This protein binds this small molecule.
Small molecule (SMILES): CC(=O)N[C@H]1[C@H](O[C@H]2[C@H](O)[C@@H](NC(C)=O)CO[C@@H]2CO)O[C@H](CO)[C@@H](O)[C@@H]1O

Sequence of chain 1.C:
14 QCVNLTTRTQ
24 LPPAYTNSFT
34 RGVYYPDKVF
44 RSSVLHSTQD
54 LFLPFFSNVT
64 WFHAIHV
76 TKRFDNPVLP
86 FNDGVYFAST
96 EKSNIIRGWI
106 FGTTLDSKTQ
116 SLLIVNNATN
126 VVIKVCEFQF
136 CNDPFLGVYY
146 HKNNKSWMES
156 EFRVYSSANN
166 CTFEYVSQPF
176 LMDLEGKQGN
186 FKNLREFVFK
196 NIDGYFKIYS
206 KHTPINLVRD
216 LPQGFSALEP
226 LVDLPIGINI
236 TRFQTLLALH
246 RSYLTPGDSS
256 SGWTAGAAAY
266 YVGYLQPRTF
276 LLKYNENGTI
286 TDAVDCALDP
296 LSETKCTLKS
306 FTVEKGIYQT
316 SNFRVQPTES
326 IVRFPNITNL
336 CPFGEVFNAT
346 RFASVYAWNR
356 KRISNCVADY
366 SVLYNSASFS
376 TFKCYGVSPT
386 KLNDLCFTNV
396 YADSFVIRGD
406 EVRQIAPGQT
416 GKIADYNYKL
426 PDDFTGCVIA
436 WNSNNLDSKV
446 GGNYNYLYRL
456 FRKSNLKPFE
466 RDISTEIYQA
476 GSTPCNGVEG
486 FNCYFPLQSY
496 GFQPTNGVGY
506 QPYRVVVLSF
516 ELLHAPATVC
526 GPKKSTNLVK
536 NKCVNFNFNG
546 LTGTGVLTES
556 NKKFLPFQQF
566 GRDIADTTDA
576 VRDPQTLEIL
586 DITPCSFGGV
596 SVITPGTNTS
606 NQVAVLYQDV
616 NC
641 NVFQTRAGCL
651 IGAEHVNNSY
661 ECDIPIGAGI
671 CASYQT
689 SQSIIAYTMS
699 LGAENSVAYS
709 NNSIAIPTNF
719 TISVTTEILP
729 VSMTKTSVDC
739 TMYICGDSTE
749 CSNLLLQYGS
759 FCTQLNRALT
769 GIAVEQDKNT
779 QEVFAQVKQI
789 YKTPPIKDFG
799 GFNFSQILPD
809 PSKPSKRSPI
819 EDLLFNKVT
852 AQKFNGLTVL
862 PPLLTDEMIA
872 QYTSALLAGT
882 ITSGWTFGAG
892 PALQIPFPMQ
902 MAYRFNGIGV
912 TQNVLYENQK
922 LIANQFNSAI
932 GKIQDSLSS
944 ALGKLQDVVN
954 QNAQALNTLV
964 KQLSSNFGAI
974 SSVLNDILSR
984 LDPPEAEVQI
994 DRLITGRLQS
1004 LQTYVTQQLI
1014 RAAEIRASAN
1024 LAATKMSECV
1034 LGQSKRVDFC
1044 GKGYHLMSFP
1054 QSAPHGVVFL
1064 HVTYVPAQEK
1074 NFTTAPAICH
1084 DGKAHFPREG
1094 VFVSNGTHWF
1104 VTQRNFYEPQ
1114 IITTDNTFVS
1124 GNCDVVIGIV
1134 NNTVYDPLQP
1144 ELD

Binding-site contacts:
Ligand atom C8 contacts residue THR1100 of chain 1.C at 3.4 Å.
Ligand atom O5 contacts residue PHE1103 of chain 1.C at 3.9 Å.
Ligand atom C4 contacts residue ASN1098 of chain 1.C at 4.3 Å.
Ligand atom C1 contacts residue PHE1103 of chain 1.C at 4.3 Å (hydrophobic).
Ligand atom N2 contacts residue ASN1098 of chain 1.C at 2.9 Å (h-bond).
Ligand atom C2 contacts residue HIS1101 of chain 1.C at 4.5 Å.
Ligand atom O7 contacts residue HIS1101 of chain 1.C at 3.2 Å.
Ligand atom C8 contacts residue ASN1098 of chain 1.C at 3.5 Å.
Ligand atom O7 contacts residue ASN1098 of chain 1.C at 3.9 Å.
Ligand atom C7 contacts residue THR1100 of chain 1.C at 4.4 Å.
Ligand atom C7 contacts residue HIS1101 of chain 1.C at 4.2 Å.
Ligand atom N2 contacts residue THR1100 of chain 1.C at 4.2 Å.
Ligand atom O3 contacts residue HIS1101 of chain 1.C at 4.2 Å.
Ligand atom C6 contacts residue PHE1103 of chain 1.C at 3.7 Å (hydrophobic).
Ligand atom O5 contacts residue ASN1098 of chain 1.C at 2.4 Å (h-bond).
Ligand atom C1 contacts residue HIS1101 of chain 1.C at 4.3 Å.
Ligand atom C1 contacts residue ASN1098 of chain 1.C at 1.4 Å.
Ligand atom C8 contacts residue PHE1103 of chain 1.C at 4.1 Å (hydrophobic).
Ligand atom O4 contacts residue HIS1101 of chain 1.C at 3.2 Å.
Ligand atom C7 contacts residue ASN1098 of chain 1.C at 3.6 Å.
Ligand atom C2 contacts residue ASN1098 of chain 1.C at 2.5 Å.
Ligand atom C5 contacts residue PHE1103 of chain 1.C at 3.6 Å (hydrophobic).
Ligand atom C3 contacts residue ASN1098 of chain 1.C at 3.8 Å.
Ligand atom C3 contacts residue HIS1101 of chain 1.C at 3.5 Å.
Ligand atom C5 contacts residue HIS1101 of chain 1.C at 4.0 Å.
Ligand atom C5 contacts residue ASN1098 of chain 1.C at 3.7 Å.
Ligand atom C4 contacts residue HIS1101 of chain 1.C at 3.8 Å.